Binding-site contacts:
Ligand atom C5 contacts residue ASN45 of chain 1.C at 3.6 Å.
Ligand atom C8 contacts residue GLU49 of chain 1.C at 4.1 Å.
Ligand atom O5 contacts residue ASN50 of chain 1.C at 3.1 Å (h-bond).
Ligand atom C6 contacts residue GLU49 of chain 1.C at 4.4 Å.
Ligand atom O6 contacts residue GLU49 of chain 1.C at 3.7 Å.
Ligand atom C4 contacts residue ASN45 of chain 1.C at 4.1 Å.
Ligand atom C2 contacts residue ASN45 of chain 1.C at 2.4 Å.
Ligand atom C8 contacts residue ARG53 of chain 1.C at 4.4 Å.
Ligand atom O6 contacts residue THR47 of chain 1.C at 2.8 Å (h-bond).
Ligand atom O5 contacts residue THR47 of chain 1.C at 4.3 Å.
Ligand atom C7 contacts residue ASN45 of chain 1.C at 3.5 Å.
Ligand atom O7 contacts residue ASN45 of chain 1.C at 3.5 Å (h-bond).
Ligand atom C6 contacts residue ASN50 of chain 1.C at 3.7 Å.
Ligand atom C5 contacts residue ASN50 of chain 1.C at 4.0 Å.
Ligand atom O6 contacts residue ASN50 of chain 1.C at 3.8 Å.
Ligand atom C8 contacts residue ARG326 of chain 1.C at 3.9 Å.
Ligand atom C8 contacts residue ASP324 of chain 1.C at 4.4 Å.
Ligand atom O5 contacts residue ASN45 of chain 1.C at 2.2 Å (h-bond).
Ligand atom C3 contacts residue ASN45 of chain 1.C at 3.8 Å.
Ligand atom C1 contacts residue ASN50 of chain 1.C at 3.9 Å.
Ligand atom N2 contacts residue ASN45 of chain 1.C at 3.0 Å (h-bond).
Ligand atom C1 contacts residue ASN45 of chain 1.C at 1.4 Å.
Ligand atom C6 contacts residue THR47 of chain 1.C at 4.0 Å.

This protein binds this small molecule.
Small molecule (SMILES): CC(=O)N[C@H]1[C@H](O[C@H]2[C@H](O)[C@@H](NC(C)=O)CO[C@@H]2CO)O[C@H](CO)[C@@H](O)[C@@H]1O

Sequence of chain 1.C:
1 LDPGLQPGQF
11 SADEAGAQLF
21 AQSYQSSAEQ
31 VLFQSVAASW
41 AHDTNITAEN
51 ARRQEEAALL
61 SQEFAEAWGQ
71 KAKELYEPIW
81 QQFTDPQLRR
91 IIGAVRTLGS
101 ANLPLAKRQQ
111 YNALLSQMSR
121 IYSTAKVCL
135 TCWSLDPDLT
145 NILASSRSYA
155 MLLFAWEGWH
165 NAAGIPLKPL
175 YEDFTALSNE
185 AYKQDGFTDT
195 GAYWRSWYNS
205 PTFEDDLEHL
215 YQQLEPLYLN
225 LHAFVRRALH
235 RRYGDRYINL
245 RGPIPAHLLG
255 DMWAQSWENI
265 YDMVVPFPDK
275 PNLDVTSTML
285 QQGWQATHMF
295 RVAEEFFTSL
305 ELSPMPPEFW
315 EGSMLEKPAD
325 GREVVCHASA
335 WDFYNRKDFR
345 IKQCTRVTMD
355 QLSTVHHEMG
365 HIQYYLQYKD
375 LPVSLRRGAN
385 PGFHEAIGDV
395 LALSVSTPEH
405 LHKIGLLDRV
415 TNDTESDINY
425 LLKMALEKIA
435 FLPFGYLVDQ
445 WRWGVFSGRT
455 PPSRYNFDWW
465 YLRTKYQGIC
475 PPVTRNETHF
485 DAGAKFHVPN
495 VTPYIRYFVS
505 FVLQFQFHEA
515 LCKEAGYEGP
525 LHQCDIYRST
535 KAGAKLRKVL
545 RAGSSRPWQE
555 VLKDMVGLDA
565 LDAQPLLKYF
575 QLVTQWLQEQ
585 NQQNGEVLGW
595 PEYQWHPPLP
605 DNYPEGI